Binding-site contacts:
Ligand atom C7 contacts residue ASN61 of chain 1.G at 2.9 Å.
Ligand atom C2 contacts residue TYR28 of chain 1.G at 4.0 Å (hydrophobic).
Ligand atom N2 contacts residue TYR28 of chain 1.G at 3.5 Å (h-bond).
Ligand atom C7 contacts residue TYR28 of chain 1.G at 3.8 Å (hydrophobic).
Ligand atom O5 contacts residue TYR28 of chain 1.G at 4.1 Å.
Ligand atom C3 contacts residue ASN61 of chain 1.G at 3.9 Å.
Ligand atom C4 contacts residue ASN61 of chain 1.G at 4.3 Å.
Ligand atom C8 contacts residue ASN61 of chain 1.G at 3.9 Å.
Ligand atom N2 contacts residue ASN61 of chain 1.G at 2.4 Å (h-bond).
Ligand atom O7 contacts residue TYR28 of chain 1.G at 3.3 Å (h-bond).
Ligand atom C1 contacts residue TYR28 of chain 1.G at 3.5 Å (hydrophobic).
Ligand atom O7 contacts residue ASN30 of chain 1.G at 3.9 Å.
Ligand atom O5 contacts residue ASN61 of chain 1.G at 2.4 Å (h-bond).
Ligand atom C5 contacts residue ASN61 of chain 1.G at 3.6 Å.
Ligand atom O7 contacts residue THR29 of chain 1.G at 4.1 Å.
Ligand atom C2 contacts residue ASN61 of chain 1.G at 2.6 Å.
Ligand atom C1 contacts residue ASN61 of chain 1.G at 1.4 Å.
Ligand atom C3 contacts residue TYR28 of chain 1.G at 4.5 Å (hydrophobic).
Ligand atom O7 contacts residue ASN61 of chain 1.G at 3.2 Å (h-bond).
Ligand atom C5 contacts residue TYR28 of chain 1.G at 4.1 Å (hydrophobic).

Sequence of chain 1.G:
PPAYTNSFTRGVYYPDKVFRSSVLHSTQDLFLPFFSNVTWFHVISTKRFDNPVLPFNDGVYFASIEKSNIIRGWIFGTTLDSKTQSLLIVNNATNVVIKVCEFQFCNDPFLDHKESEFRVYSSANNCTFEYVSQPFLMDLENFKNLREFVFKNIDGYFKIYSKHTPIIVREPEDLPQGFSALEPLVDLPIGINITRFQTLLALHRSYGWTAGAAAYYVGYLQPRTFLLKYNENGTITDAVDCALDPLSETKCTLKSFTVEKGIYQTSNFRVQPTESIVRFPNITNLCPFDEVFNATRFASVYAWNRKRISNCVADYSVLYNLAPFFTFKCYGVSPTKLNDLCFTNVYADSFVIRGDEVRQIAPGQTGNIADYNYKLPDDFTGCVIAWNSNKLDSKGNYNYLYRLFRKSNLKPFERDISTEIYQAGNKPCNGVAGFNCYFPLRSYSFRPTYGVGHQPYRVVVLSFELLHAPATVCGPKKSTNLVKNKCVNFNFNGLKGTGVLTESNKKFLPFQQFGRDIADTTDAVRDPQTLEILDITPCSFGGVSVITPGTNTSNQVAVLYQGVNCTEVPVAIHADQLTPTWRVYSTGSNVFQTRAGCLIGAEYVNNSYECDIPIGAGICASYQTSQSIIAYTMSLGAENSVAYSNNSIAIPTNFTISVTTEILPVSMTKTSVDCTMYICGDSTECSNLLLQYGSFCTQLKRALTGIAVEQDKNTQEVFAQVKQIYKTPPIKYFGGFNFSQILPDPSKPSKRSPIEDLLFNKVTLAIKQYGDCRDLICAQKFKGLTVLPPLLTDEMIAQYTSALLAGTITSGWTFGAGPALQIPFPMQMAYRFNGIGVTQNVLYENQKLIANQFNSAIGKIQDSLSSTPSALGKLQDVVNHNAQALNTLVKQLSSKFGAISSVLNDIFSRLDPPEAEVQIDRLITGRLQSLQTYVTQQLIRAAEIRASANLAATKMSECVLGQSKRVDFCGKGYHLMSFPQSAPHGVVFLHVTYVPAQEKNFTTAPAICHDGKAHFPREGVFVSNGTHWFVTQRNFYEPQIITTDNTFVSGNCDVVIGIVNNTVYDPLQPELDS

A protein and the small-molecule ligand that binds it are described below.
Small molecule (SMILES): CC(=O)N[C@@H]1[C@@H](O)[C@H](O)[C@@H](CO)O[C@H]1O